Binding-site contacts:
Ligand atom C05 contacts residue VAL51 of chain 1.A at 3.8 Å (hydrophobic).
Ligand atom O25 contacts residue ALA219 of chain 1.A at 3.2 Å.
Ligand atom C09 contacts residue VAL51 of chain 1.A at 3.8 Å (hydrophobic).
Ligand atom N22 contacts residue GLY222 of chain 1.A at 3.5 Å.
Ligand atom C20 contacts residue ARG223 of chain 1.A at 3.7 Å.
Ligand atom O25 contacts residue ILE221 of chain 1.A at 3.5 Å.
Ligand atom C12 contacts residue ALA219 of chain 1.A at 3.6 Å (hydrophobic).
Ligand atom C16 contacts residue TYR48 of chain 1.A at 3.3 Å (hydrophobic).
Ligand atom C14 contacts residue PHE184 of chain 1.A at 3.7 Å (hydrophobic).
Ligand atom O24 contacts residue ARG223 of chain 1.A at 3.2 Å (salt-bridge).
Ligand atom C02 contacts residue ASP50 of chain 1.A at 3.8 Å.
Ligand atom N22 contacts residue CYS217 of chain 1.A at 3.5 Å (h-bond).
Ligand atom C07 contacts residue GLN264 of chain 1.A at 3.1 Å.
Ligand atom O21 contacts residue ASP183 of chain 1.A at 3.9 Å.
Ligand atom C15 contacts residue ARG223 of chain 1.A at 3.9 Å.
Ligand atom C15 contacts residue ASP183 of chain 1.A at 3.6 Å.
Ligand atom O25 contacts residue CYS217 of chain 1.A at 3.4 Å (h-bond).
Ligand atom O25 contacts residue GLY220 of chain 1.A at 3.8 Å.
Ligand atom C20 contacts residue GLY222 of chain 1.A at 3.7 Å.
Ligand atom O24 contacts residue SER218 of chain 1.A at 3.1 Å (h-bond).
Ligand atom N22 contacts residue ARG223 of chain 1.A at 3.2 Å (salt-bridge).
Ligand atom C15 contacts residue SER218 of chain 1.A at 3.8 Å.
Ligand atom C13 contacts residue ALA219 of chain 1.A at 3.9 Å (hydrophobic).
Ligand atom S23 contacts residue CYS217 of chain 1.A at 3.7 Å.
Ligand atom C20 contacts residue PHE184 of chain 1.A at 3.4 Å (hydrophobic).
Ligand atom C17 contacts residue TYR48 of chain 1.A at 3.6 Å (hydrophobic).
Ligand atom O21 contacts residue ARG223 of chain 1.A at 3.6 Å (salt-bridge).
Ligand atom O21 contacts residue GLY222 of chain 1.A at 3.9 Å.
Ligand atom C12 contacts residue PHE184 of chain 1.A at 3.5 Å (hydrophobic).
Ligand atom O24 contacts residue ALA219 of chain 1.A at 3.0 Å (h-bond).
Ligand atom C10 contacts residue VAL51 of chain 1.A at 3.6 Å (hydrophobic).
Ligand atom O21 contacts residue PHE184 of chain 1.A at 2.8 Å (h-bond).
Ligand atom O25 contacts residue GLY222 of chain 1.A at 3.0 Å (h-bond).
Ligand atom S23 contacts residue ALA219 of chain 1.A at 3.9 Å.
Ligand atom C06 contacts residue GLN264 of chain 1.A at 3.3 Å.
Ligand atom O24 contacts residue CYS217 of chain 1.A at 3.5 Å (h-bond).
Ligand atom C13 contacts residue PHE184 of chain 1.A at 3.7 Å (hydrophobic).
Ligand atom O21 contacts residue GLN268 of chain 1.A at 2.8 Å (h-bond).
Ligand atom C11 contacts residue PHE184 of chain 1.A at 3.7 Å (hydrophobic).
Ligand atom C19 contacts residue PHE184 of chain 1.A at 3.5 Å (hydrophobic).

This protein binds this small molecule.
Small molecule (SMILES): CNc1ccc(-c2ccc(C)c(N3CC(=O)NS3(=O)=O)c2)cc1

Sequence of chain 1.A:
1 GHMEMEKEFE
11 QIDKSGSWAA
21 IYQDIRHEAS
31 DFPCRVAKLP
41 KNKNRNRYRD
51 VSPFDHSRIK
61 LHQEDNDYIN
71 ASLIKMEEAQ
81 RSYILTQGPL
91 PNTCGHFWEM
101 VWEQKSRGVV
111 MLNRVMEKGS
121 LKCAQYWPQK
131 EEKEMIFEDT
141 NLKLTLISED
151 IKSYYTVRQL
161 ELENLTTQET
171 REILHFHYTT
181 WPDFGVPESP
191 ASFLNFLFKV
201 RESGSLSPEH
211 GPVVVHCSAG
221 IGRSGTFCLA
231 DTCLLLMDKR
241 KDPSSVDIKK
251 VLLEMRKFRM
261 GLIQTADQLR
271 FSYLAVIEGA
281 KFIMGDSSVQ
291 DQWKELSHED